Sequence of chain 1.B:
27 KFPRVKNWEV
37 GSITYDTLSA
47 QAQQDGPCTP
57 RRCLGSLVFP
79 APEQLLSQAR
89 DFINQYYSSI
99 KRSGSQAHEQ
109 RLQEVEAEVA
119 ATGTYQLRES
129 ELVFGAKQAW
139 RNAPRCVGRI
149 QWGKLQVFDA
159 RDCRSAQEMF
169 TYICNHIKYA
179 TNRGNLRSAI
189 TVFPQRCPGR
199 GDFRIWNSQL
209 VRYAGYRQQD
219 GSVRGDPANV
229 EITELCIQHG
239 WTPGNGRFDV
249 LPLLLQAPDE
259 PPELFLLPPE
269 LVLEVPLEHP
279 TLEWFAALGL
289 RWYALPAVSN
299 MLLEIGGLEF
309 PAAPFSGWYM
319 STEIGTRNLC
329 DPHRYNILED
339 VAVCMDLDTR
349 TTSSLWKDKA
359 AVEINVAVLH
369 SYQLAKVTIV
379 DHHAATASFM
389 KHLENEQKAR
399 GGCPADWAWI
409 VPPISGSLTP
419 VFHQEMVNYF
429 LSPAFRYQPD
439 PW

This protein binds this small molecule.
Small molecule (SMILES): CN[C@@H](C)Cc1cc(C#N)cc(OCc2ccc3c(C)cc(N)nc3c2)c1

Binding-site contacts:
Ligand atom C06 contacts residue VAL296 of chain 1.B at 3.4 Å (hydrophobic).
Ligand atom C08 contacts residue HEM1 of chain 1.P at 3.8 Å.
Ligand atom C35 contacts residue ARG325 of chain 1.B at 3.3 Å.
Ligand atom N02 contacts residue HEM1 of chain 1.P at 3.7 Å.
Ligand atom C23 contacts residue HEM1 of chain 1.P at 3.5 Å.
Ligand atom C05 contacts residue HEM1 of chain 1.P at 3.8 Å.
Ligand atom C09 contacts residue HEM1 of chain 1.P at 3.4 Å.
Ligand atom C03 contacts residue TRP316 of chain 1.B at 3.8 Å (hydrophobic).
Ligand atom C10 contacts residue GLU321 of chain 1.B at 3.5 Å.
Ligand atom C02 contacts residue TRP316 of chain 1.B at 3.6 Å (hydrophobic).
Ligand atom C07 contacts residue HEM1 of chain 1.P at 3.8 Å.
Ligand atom C22 contacts residue HEM1 of chain 1.P at 3.2 Å.
Ligand atom C03 contacts residue HEM1 of chain 1.P at 3.4 Å.
Ligand atom N28 contacts residue ASN298 of chain 1.B at 3.2 Å (h-bond).
Ligand atom O13 contacts residue HEM1 of chain 1.P at 3.6 Å.
Ligand atom C21 contacts residue HEM1 of chain 1.P at 3.0 Å.
Ligand atom N02 contacts residue GLU321 of chain 1.B at 2.8 Å (salt-bridge).
Ligand atom N01 contacts residue HEM1 of chain 1.P at 3.8 Å.
Ligand atom C07 contacts residue VAL296 of chain 1.B at 3.4 Å (hydrophobic).
Ligand atom C09 contacts residue GLU321 of chain 1.B at 3.5 Å.
Ligand atom C25 contacts residue HEM1 of chain 1.P at 3.4 Å.
Ligand atom C03 contacts residue PRO294 of chain 1.B at 3.8 Å (hydrophobic).
Ligand atom C02 contacts residue GLU321 of chain 1.B at 3.6 Å.
Ligand atom C33 contacts residue H4B1 of chain 1.Q at 3.7 Å.
Ligand atom N01 contacts residue GLU321 of chain 1.B at 2.7 Å (salt-bridge).
Ligand atom C11 contacts residue HEM1 of chain 1.P at 3.3 Å.
Ligand atom C11 contacts residue GLY315 of chain 1.B at 3.8 Å.
Ligand atom C06 contacts residue HEM1 of chain 1.P at 3.8 Å.
Ligand atom N34 contacts residue H4B1 of chain 1.Q at 3.6 Å (h-bond).
Ligand atom C04 contacts residue HEM1 of chain 1.P at 3.7 Å.
Ligand atom C12 contacts residue HEM1 of chain 1.P at 3.2 Å.
Ligand atom C02 contacts residue HEM1 of chain 1.P at 3.7 Å.
Ligand atom N02 contacts residue TYR317 of chain 1.B at 3.6 Å.
Ligand atom N34 contacts residue HEM1 of chain 1.P at 3.4 Å (h-bond).
Ligand atom C27 contacts residue ASN298 of chain 1.B at 3.8 Å.
Ligand atom C26 contacts residue HEM1 of chain 1.P at 3.1 Å.
Ligand atom N02 contacts residue TRP316 of chain 1.B at 2.6 Å (h-bond).
Ligand atom C31 contacts residue TRP407 of chain 1.B at 3.6 Å (hydrophobic).
Ligand atom N02 contacts residue PRO294 of chain 1.B at 3.7 Å.
Ligand atom C24 contacts residue HEM1 of chain 1.P at 3.5 Å.